This protein binds this small molecule.
Small molecule (SMILES): N[C@@H](CS)C(=O)O

Sequence of chain 55.C:
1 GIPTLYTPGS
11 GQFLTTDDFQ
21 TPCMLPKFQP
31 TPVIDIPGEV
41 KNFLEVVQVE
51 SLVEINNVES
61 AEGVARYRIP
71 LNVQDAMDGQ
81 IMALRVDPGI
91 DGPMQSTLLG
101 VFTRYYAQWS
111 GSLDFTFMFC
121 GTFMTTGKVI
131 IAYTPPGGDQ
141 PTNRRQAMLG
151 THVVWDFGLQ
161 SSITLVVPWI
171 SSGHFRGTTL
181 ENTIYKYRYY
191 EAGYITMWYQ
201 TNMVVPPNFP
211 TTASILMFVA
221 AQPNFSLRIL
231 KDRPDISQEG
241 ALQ

Binding-site contacts:
Ligand atom O contacts residue ASP235 of chain 55.C at 3.4 Å.
Ligand atom CB contacts residue GLY1 of chain 55.P at 3.7 Å.
Ligand atom O contacts residue GLY1 of chain 55.P at 2.2 Å (h-bond).
Ligand atom SG contacts residue GLY1 of chain 55.P at 4.4 Å.
Ligand atom SG contacts residue ASP235 of chain 55.C at 3.7 Å.
Ligand atom N contacts residue MET247 of chain 55.A at 3.8 Å.
Ligand atom N contacts residue PRO249 of chain 55.A at 3.5 Å.
Ligand atom C contacts residue GLY1 of chain 55.P at 1.3 Å.
Ligand atom C contacts residue ASP235 of chain 55.C at 4.3 Å.
Ligand atom CB contacts residue THR248 of chain 55.A at 4.5 Å.
Ligand atom CA contacts residue ASP235 of chain 55.C at 4.0 Å.
Ligand atom CA contacts residue GLY1 of chain 55.P at 2.4 Å.
Ligand atom O contacts residue ARG233 of chain 55.C at 4.1 Å.
Ligand atom SG contacts residue ILE236 of chain 55.C at 4.3 Å.
Ligand atom O contacts residue MET247 of chain 55.A at 3.8 Å.
Ligand atom CB contacts residue PRO249 of chain 55.A at 4.3 Å (hydrophobic).
Ligand atom CB contacts residue ASP235 of chain 55.C at 2.8 Å.
Ligand atom C contacts residue MET247 of chain 55.A at 3.7 Å (hydrophobic).
Ligand atom CA contacts residue MET247 of chain 55.A at 4.2 Å (hydrophobic).
Ligand atom N contacts residue THR248 of chain 55.A at 4.1 Å.
Ligand atom SG contacts residue THR248 of chain 55.A at 3.2 Å (h-bond).
Ligand atom N contacts residue GLY1 of chain 55.P at 2.9 Å (h-bond).
Ligand atom SG contacts residue PRO249 of chain 55.A at 3.6 Å.
Ligand atom SG contacts residue MET247 of chain 55.A at 3.4 Å.

Sequence of chain 55.A:
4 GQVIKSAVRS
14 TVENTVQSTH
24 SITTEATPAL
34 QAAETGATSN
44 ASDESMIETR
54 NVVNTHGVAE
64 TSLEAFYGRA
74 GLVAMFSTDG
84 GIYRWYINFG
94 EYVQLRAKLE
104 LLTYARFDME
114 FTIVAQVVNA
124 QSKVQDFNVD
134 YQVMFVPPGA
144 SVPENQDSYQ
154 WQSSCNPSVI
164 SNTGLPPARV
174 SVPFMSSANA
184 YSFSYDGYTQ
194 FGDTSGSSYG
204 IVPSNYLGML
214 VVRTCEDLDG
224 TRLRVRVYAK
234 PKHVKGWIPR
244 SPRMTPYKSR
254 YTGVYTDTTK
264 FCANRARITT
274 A